Binding-site contacts:
Ligand atom O17 contacts residue GLN113 of chain 1.A at 3.0 Å (h-bond).
Ligand atom C53 contacts residue LEU53 of chain 1.A at 3.6 Å (hydrophobic).
Ligand atom C26 contacts residue MET107 of chain 1.A at 3.5 Å (hydrophobic).
Ligand atom C35 contacts residue ALA109 of chain 1.A at 3.5 Å (hydrophobic).
Ligand atom F60 contacts residue LYS52 of chain 1.A at 3.3 Å.
Ligand atom C53 contacts residue LYS51 of chain 1.A at 3.7 Å.
Ligand atom F60 contacts residue GLN33 of chain 1.A at 2.9 Å.
Ligand atom C19 contacts residue ASN110 of chain 1.A at 3.7 Å.
Ligand atom C46 contacts residue MET107 of chain 1.A at 3.5 Å (hydrophobic).
Ligand atom C19 contacts residue GLN113 of chain 1.A at 3.6 Å.
Ligand atom N34 contacts residue LEU106 of chain 1.A at 3.8 Å.
Ligand atom C16 contacts residue LYS51 of chain 1.A at 3.8 Å.
Ligand atom C46 contacts residue ALA49 of chain 1.A at 3.7 Å (hydrophobic).
Ligand atom C35 contacts residue MET107 of chain 1.A at 3.7 Å (hydrophobic).
Ligand atom O30 contacts residue LYS51 of chain 1.A at 3.0 Å (salt-bridge).
Ligand atom C54 contacts residue LYS51 of chain 1.A at 3.8 Å.
Ligand atom C54 contacts residue LEU53 of chain 1.A at 3.6 Å (hydrophobic).
Ligand atom C47 contacts residue ASN152 of chain 1.A at 3.6 Å.
Ligand atom C51 contacts residue VAL36 of chain 1.A at 3.6 Å (hydrophobic).
Ligand atom F60 contacts residue GLY34 of chain 1.A at 3.1 Å.
Ligand atom C18 contacts residue ALA49 of chain 1.A at 3.6 Å (hydrophobic).
Ligand atom N28 contacts residue GLU105 of chain 1.A at 3.8 Å.
Ligand atom C50 contacts residue LYS51 of chain 1.A at 3.6 Å.
Ligand atom N34 contacts residue MET107 of chain 1.A at 3.0 Å (h-bond).
Ligand atom C31 contacts residue LYS51 of chain 1.A at 3.3 Å.
Ligand atom C52 contacts residue VAL36 of chain 1.A at 3.6 Å (hydrophobic).
Ligand atom C40 contacts residue LEU164 of chain 1.A at 3.5 Å (hydrophobic).
Ligand atom N28 contacts residue LEU106 of chain 1.A at 3.8 Å.
Ligand atom C55 contacts residue LYS51 of chain 1.A at 3.5 Å.
Ligand atom C35 contacts residue ASN110 of chain 1.A at 3.7 Å.
Ligand atom N42 contacts residue ILE28 of chain 1.A at 3.7 Å.
Ligand atom C20 contacts residue ASP108 of chain 1.A at 3.6 Å.
Ligand atom C43 contacts residue ILE28 of chain 1.A at 3.8 Å (hydrophobic).
Ligand atom F60 contacts residue LEU53 of chain 1.A at 3.2 Å.
Ligand atom N28 contacts residue MET107 of chain 1.A at 2.9 Å (h-bond).
Ligand atom C52 contacts residue LYS51 of chain 1.A at 3.8 Å.
Ligand atom C39 contacts residue LEU164 of chain 1.A at 3.5 Å (hydrophobic).
Ligand atom C46 contacts residue GLU105 of chain 1.A at 3.0 Å.
Ligand atom C21 contacts residue MET107 of chain 1.A at 3.5 Å (hydrophobic).
Ligand atom C18 contacts residue LEU164 of chain 1.A at 3.8 Å (hydrophobic).

Sequence of chain 1.A:
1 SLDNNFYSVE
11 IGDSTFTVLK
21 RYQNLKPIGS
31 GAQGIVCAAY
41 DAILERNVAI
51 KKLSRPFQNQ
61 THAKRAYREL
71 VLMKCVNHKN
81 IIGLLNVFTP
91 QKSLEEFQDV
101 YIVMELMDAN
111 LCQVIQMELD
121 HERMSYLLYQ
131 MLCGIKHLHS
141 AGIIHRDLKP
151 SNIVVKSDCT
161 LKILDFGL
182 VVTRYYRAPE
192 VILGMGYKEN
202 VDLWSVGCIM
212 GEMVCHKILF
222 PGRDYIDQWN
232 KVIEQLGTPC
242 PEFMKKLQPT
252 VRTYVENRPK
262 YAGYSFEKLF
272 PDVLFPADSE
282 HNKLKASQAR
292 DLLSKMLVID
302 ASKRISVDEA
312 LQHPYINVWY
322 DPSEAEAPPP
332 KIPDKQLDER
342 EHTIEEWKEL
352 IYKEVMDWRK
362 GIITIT

A protein and the small-molecule ligand that binds it are described below.
Small molecule (SMILES): O=C(NC1(c2ccc(F)cc2)CC1)c1ccc2nc(NC3CCC(O)CC3)c3nccn3c2c1